This protein binds this small molecule.
Small molecule (SMILES): CO[C@@H](C(=O)NCCOc1c(C)cc(C)cc1C)[C@H](O)[C@@H](O)[C@H](O)/C=C/C(C)(C)C

Sequence of chain 1.A:
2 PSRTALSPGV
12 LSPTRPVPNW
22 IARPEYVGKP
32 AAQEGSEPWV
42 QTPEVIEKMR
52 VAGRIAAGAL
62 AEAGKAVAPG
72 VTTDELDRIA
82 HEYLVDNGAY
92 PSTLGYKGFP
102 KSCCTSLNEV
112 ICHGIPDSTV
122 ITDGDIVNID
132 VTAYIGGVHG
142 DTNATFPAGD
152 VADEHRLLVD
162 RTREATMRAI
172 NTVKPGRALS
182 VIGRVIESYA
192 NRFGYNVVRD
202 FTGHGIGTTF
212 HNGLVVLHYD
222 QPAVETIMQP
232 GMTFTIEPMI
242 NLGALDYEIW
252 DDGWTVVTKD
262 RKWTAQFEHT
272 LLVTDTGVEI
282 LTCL

Binding-site contacts:
Ligand atom C06 contacts residue HIS212 of chain 1.A at 3.6 Å.
Ligand atom O3 contacts residue ASP131 of chain 1.A at 3.3 Å (salt-bridge).
Ligand atom C19 contacts residue THR203 of chain 1.A at 3.5 Å.
Ligand atom C24 contacts residue GLU35 of chain 1.A at 3.7 Å.
Ligand atom C05 contacts residue MN1 of chain 1.B at 3.1 Å.
Ligand atom C08 contacts residue TYR97 of chain 1.A at 3.4 Å (hydrophobic).
Ligand atom O3 contacts residue MN1 of chain 1.B at 2.2 Å.
Ligand atom C21 contacts residue HIS114 of chain 1.A at 3.5 Å.
Ligand atom C06 contacts residue MN1 of chain 1.B at 3.3 Å.
Ligand atom O1 contacts residue MN1 of chain 1.C at 2.1 Å.
Ligand atom O2 contacts residue GLU238 of chain 1.A at 3.4 Å (salt-bridge).
Ligand atom C28 contacts residue TYR97 of chain 1.A at 3.5 Å (hydrophobic).
Ligand atom C29 contacts residue HIS212 of chain 1.A at 3.5 Å.
Ligand atom C07 contacts residue GLU238 of chain 1.A at 3.3 Å.
Ligand atom O1 contacts residue ASP142 of chain 1.A at 3.2 Å (salt-bridge).
Ligand atom O2 contacts residue HIS205 of chain 1.A at 2.9 Å (h-bond).
Ligand atom O2 contacts residue MN1 of chain 1.B at 2.4 Å.
Ligand atom O3 contacts residue ASP142 of chain 1.A at 3.3 Å (salt-bridge).
Ligand atom O5 contacts residue GLU238 of chain 1.A at 3.4 Å (salt-bridge).
Ligand atom N contacts residue THR203 of chain 1.A at 2.8 Å (h-bond).
Ligand atom C20 contacts residue HIS212 of chain 1.A at 3.6 Å.
Ligand atom O2 contacts residue HIS212 of chain 1.A at 2.7 Å (h-bond).
Ligand atom O5 contacts residue HIS114 of chain 1.A at 2.8 Å (h-bond).
Ligand atom C05 contacts residue MN1 of chain 1.C at 3.1 Å.
Ligand atom C04 contacts residue MN1 of chain 1.C at 3.1 Å.
Ligand atom C29 contacts residue GLY36 of chain 1.A at 3.5 Å.
Ligand atom C02 contacts residue PHE211 of chain 1.A at 3.6 Å (hydrophobic).
Ligand atom C21 contacts residue GLU238 of chain 1.A at 3.5 Å.
Ligand atom O3 contacts residue GLU238 of chain 1.A at 2.5 Å (salt-bridge).
Ligand atom C05 contacts residue GLU238 of chain 1.A at 3.4 Å.
Ligand atom C05 contacts residue ASP131 of chain 1.A at 3.6 Å.
Ligand atom O4 contacts residue HIS114 of chain 1.A at 3.2 Å (h-bond).
Ligand atom O3 contacts residue GLU269 of chain 1.A at 3.1 Å (salt-bridge).
Ligand atom O3 contacts residue MN1 of chain 1.C at 2.2 Å.
Ligand atom C25 contacts residue HIS212 of chain 1.A at 3.7 Å.
Ligand atom C23 contacts residue HIS212 of chain 1.A at 3.6 Å.
Ligand atom O1 contacts residue ASP131 of chain 1.A at 2.9 Å (salt-bridge).
Ligand atom C24 contacts residue HIS212 of chain 1.A at 3.4 Å.
Ligand atom C10 contacts residue CYS105 of chain 1.A at 3.7 Å (hydrophobic).
Ligand atom C09 contacts residue TYR97 of chain 1.A at 3.7 Å (hydrophobic).